Sequence of chain 13.A:
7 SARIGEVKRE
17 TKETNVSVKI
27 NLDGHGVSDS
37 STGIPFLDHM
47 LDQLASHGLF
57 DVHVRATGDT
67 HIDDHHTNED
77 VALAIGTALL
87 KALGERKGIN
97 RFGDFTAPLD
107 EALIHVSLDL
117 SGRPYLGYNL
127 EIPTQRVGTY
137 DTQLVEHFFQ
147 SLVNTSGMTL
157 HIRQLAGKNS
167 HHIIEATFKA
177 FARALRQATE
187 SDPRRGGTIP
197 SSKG

Sequence of chain 14.A:
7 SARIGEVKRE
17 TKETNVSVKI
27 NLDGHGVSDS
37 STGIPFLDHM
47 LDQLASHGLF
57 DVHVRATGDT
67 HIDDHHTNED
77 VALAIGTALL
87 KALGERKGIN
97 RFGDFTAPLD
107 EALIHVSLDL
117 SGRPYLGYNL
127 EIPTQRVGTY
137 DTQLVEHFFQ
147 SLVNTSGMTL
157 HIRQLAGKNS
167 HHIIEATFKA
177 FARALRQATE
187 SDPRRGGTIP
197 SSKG

Sequence of chain 24.A:
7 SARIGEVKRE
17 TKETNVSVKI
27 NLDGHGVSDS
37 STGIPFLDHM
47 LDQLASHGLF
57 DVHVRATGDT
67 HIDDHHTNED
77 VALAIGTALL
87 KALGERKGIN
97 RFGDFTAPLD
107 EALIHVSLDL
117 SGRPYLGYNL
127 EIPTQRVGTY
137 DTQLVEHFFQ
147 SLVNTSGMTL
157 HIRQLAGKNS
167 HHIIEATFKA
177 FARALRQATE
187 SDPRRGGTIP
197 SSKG

This protein binds this small molecule.
Small molecule (SMILES): O=P(O)(O)C[C@@H](O)Cn1cncn1

Binding-site contacts:
Ligand atom C6 contacts residue GLU171 of chain 13.A at 3.2 Å.
Ligand atom C5 contacts residue HIS71 of chain 24.A at 3.1 Å.
Ligand atom N1 contacts residue HIS72 of chain 24.A at 3.3 Å (h-bond).
Ligand atom O13 contacts residue 5LD1 of chain 14.E at 0.7 Å (h-bond).
Ligand atom O13 contacts residue GLU171 of chain 13.A at 3.4 Å (salt-bridge).
Ligand atom C5 contacts residue MN1 of chain 14.C at 3.2 Å.
Ligand atom O12 contacts residue ARG97 of chain 14.A at 2.8 Å (salt-bridge).
Ligand atom O11 contacts residue ARG119 of chain 14.A at 2.9 Å (salt-bridge).
Ligand atom C5 contacts residue MN1 of chain 14.B at 3.3 Å.
Ligand atom N4 contacts residue HIS71 of chain 24.A at 3.0 Å (h-bond).
Ligand atom C3 contacts residue MN1 of chain 14.C at 3.2 Å.
Ligand atom N1 contacts residue GLU171 of chain 13.A at 3.1 Å (salt-bridge).
Ligand atom N4 contacts residue MN1 of chain 14.C at 2.2 Å.
Ligand atom O12 contacts residue SER197 of chain 14.A at 2.6 Å (h-bond).
Ligand atom C6 contacts residue 5LD1 of chain 14.E at 1.4 Å.
Ligand atom C7 contacts residue GLU19 of chain 24.A at 3.4 Å.
Ligand atom N1 contacts residue 5LD1 of chain 14.E at 0.4 Å (h-bond).
Ligand atom O13 contacts residue HIS72 of chain 24.A at 3.2 Å (h-bond).
Ligand atom O10 contacts residue LYS175 of chain 13.A at 2.8 Å (salt-bridge).
Ligand atom O12 contacts residue 5LD1 of chain 14.E at 0.3 Å (h-bond).
Ligand atom O10 contacts residue ARG97 of chain 14.A at 2.8 Å (salt-bridge).
Ligand atom C5 contacts residue HIS167 of chain 13.A at 3.3 Å.
Ligand atom N2 contacts residue 5LD1 of chain 14.E at 0.8 Å (h-bond).
Ligand atom N1 contacts residue MN1 of chain 14.B at 2.2 Å.
Ligand atom C7 contacts residue 5LD1 of chain 14.E at 0.5 Å.
Ligand atom C8 contacts residue 5LD1 of chain 14.E at 0.3 Å.
Ligand atom O11 contacts residue LYS199 of chain 14.A at 2.6 Å (salt-bridge).
Ligand atom O13 contacts residue MN1 of chain 14.B at 2.4 Å.
Ligand atom C3 contacts residue 5LD1 of chain 14.E at 0.6 Å.
Ligand atom P9 contacts residue 5LD1 of chain 14.E at 0.2 Å.
Ligand atom N4 contacts residue HIS168 of chain 13.A at 3.3 Å (h-bond).
Ligand atom O11 contacts residue 5LD1 of chain 14.E at 0.1 Å (h-bond).
Ligand atom O10 contacts residue 5LD1 of chain 14.E at 0.5 Å (h-bond).
Ligand atom N1 contacts residue HIS167 of chain 13.A at 3.1 Å (h-bond).
Ligand atom C5 contacts residue 5LD1 of chain 14.E at 0.3 Å.
Ligand atom O10 contacts residue ARG119 of chain 14.A at 3.0 Å (salt-bridge).
Ligand atom N4 contacts residue GLU75 of chain 24.A at 3.1 Å (salt-bridge).
Ligand atom O13 contacts residue GLU19 of chain 24.A at 2.7 Å (salt-bridge).
Ligand atom N4 contacts residue 5LD1 of chain 14.E at 0.1 Å (h-bond).
Ligand atom N2 contacts residue MN1 of chain 14.B at 3.3 Å.